Sequence of chain 49.B:
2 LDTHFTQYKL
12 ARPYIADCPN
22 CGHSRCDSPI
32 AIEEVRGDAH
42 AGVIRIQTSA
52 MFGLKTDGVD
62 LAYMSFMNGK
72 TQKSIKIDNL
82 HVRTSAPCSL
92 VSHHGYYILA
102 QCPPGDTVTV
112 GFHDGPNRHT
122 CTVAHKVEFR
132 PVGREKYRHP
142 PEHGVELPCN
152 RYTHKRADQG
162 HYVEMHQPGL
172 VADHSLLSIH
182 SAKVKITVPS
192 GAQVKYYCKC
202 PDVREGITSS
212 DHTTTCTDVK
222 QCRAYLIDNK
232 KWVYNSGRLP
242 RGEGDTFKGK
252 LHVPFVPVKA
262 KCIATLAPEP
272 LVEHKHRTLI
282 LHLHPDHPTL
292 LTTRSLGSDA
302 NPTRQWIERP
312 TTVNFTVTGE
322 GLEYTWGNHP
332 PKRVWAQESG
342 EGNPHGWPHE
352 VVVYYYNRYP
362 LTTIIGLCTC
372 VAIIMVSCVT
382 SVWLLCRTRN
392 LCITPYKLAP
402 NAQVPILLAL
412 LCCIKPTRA

This small molecule binds to this protein.
Small molecule (SMILES): O=C(O)[C@@H]1O[C@H](O[C@H]2[C@@H](OS(=O)(=O)O)O[C@@H](O)[C@H](NS(=O)(=O)O)[C@H]2O)[C@@H](OS(=O)(=O)O)[C@H](O)[C@@H]1O

Binding-site contacts:
Ligand atom O4 contacts residue LYS156 of chain 49.B at 3.5 Å.
Ligand atom C6 contacts residue HIS155 of chain 49.B at 3.4 Å.
Ligand atom O4 contacts residue HIS155 of chain 49.B at 3.5 Å (h-bond).
Ligand atom O6A contacts residue LEU62 of chain 49.B at 3.4 Å.
Ligand atom O6B contacts residue ARG157 of chain 49.B at 3.3 Å (salt-bridge).
Ligand atom O6A contacts residue HIS155 of chain 49.B at 3.8 Å.
Ligand atom C6 contacts residue SER93 of chain 49.B at 4.0 Å.
Ligand atom OAH contacts residue LEU2 of chain 49.B at 2.8 Å (h-bond).
Ligand atom C6 contacts residue HIS94 of chain 49.B at 3.9 Å.
Ligand atom OAH contacts residue ARG157 of chain 49.B at 3.1 Å (salt-bridge).
Ligand atom SAG contacts residue ARG157 of chain 49.B at 3.6 Å (salt-bridge).
Ligand atom C5 contacts residue HIS155 of chain 49.B at 4.0 Å.
Ligand atom O5 contacts residue HIS155 of chain 49.B at 3.6 Å.
Ligand atom O6A contacts residue SER93 of chain 49.B at 3.2 Å.
Ligand atom C2 contacts residue ALA158 of chain 49.B at 3.7 Å (hydrophobic).
Ligand atom C4 contacts residue LYS156 of chain 49.B at 4.0 Å.
Ligand atom OAH contacts residue THR4 of chain 49.B at 3.7 Å.
Ligand atom OAH contacts residue ASP3 of chain 49.B at 4.0 Å.
Ligand atom C3 contacts residue ARG157 of chain 49.B at 3.7 Å.
Ligand atom O5 contacts residue ARG157 of chain 49.B at 3.8 Å.
Ligand atom O3 contacts residue LYS156 of chain 49.B at 3.0 Å.
Ligand atom SAG contacts residue THR4 of chain 49.B at 3.9 Å.
Ligand atom O6B contacts residue LEU62 of chain 49.B at 4.0 Å.
Ligand atom C3 contacts residue LYS156 of chain 49.B at 4.0 Å.
Ligand atom OAF contacts residue ALA158 of chain 49.B at 3.3 Å.
Ligand atom OAF contacts residue THR4 of chain 49.B at 2.9 Å (h-bond).
Ligand atom O6B contacts residue HIS94 of chain 49.B at 4.0 Å.
Ligand atom C3 contacts residue ALA158 of chain 49.B at 4.0 Å (hydrophobic).
Ligand atom O6A contacts residue HIS94 of chain 49.B at 3.2 Å (h-bond).
Ligand atom O6B contacts residue LYS156 of chain 49.B at 3.3 Å.
Ligand atom C5 contacts residue LEU62 of chain 49.B at 3.8 Å (hydrophobic).
Ligand atom O3 contacts residue ALA158 of chain 49.B at 3.0 Å (h-bond).
Ligand atom O3 contacts residue ARG157 of chain 49.B at 3.3 Å (salt-bridge).
Ligand atom O5 contacts residue LYS156 of chain 49.B at 3.4 Å.
Ligand atom O6B contacts residue HIS155 of chain 49.B at 3.3 Å (h-bond).
Ligand atom C6 contacts residue LEU62 of chain 49.B at 3.5 Å (hydrophobic).
Ligand atom O4 contacts residue SER93 of chain 49.B at 3.0 Å (h-bond).
Ligand atom OBI contacts residue LYS156 of chain 49.B at 4.0 Å.
Ligand atom O5B contacts residue LYS156 of chain 49.B at 3.3 Å.
Ligand atom OAF contacts residue ARG157 of chain 49.B at 2.8 Å (salt-bridge).